Sequence of chain 2.A:
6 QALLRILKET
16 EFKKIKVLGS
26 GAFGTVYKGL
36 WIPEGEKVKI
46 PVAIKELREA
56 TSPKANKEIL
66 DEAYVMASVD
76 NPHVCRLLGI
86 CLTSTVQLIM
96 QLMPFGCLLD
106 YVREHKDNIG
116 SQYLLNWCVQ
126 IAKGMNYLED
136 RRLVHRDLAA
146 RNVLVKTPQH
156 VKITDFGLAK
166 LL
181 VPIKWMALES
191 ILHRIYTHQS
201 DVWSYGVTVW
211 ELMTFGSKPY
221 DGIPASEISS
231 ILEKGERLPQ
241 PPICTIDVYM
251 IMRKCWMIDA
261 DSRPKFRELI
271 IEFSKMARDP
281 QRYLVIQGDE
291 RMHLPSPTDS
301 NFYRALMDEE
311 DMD

A small-molecule ligand and the protein it binds are described below.
Small molecule (SMILES): O=C1c2ccccc2Nc2ccc(F)cc2N1Cc1ccccc1

Binding-site contacts:
Ligand atom C22 contacts residue LEU93 of chain 2.A at 3.2 Å (hydrophobic).
Ligand atom C20 contacts residue MET95 of chain 2.A at 3.5 Å (hydrophobic).
Ligand atom C23 contacts residue ILE94 of chain 2.A at 3.5 Å (hydrophobic).
Ligand atom C06 contacts residue ASP160 of chain 2.A at 3.7 Å.
Ligand atom C22 contacts residue ALA48 of chain 2.A at 3.3 Å (hydrophobic).
Ligand atom C09 contacts residue PHE161 of chain 2.A at 3.8 Å (hydrophobic).
Ligand atom F03 contacts residue LEU82 of chain 2.A at 3.4 Å.
Ligand atom F03 contacts residue ARG81 of chain 2.A at 3.2 Å.
Ligand atom C10 contacts residue LEU163 of chain 2.A at 3.6 Å (hydrophobic).
Ligand atom O16 contacts residue LEU163 of chain 2.A at 3.5 Å.
Ligand atom C14 contacts residue PHE161 of chain 2.A at 3.5 Å (hydrophobic).
Ligand atom C18 contacts residue ASP160 of chain 2.A at 3.0 Å.
Ligand atom F03 contacts residue MET95 of chain 2.A at 3.6 Å.
Ligand atom C19 contacts residue LYS50 of chain 2.A at 3.7 Å.
Ligand atom C05 contacts residue PHE161 of chain 2.A at 3.6 Å (hydrophobic).
Ligand atom N08 contacts residue PHE161 of chain 2.A at 3.0 Å (h-bond).
Ligand atom C02 contacts residue CYS80 of chain 2.A at 3.7 Å (hydrophobic).
Ligand atom C22 contacts residue MET95 of chain 2.A at 3.5 Å (hydrophobic).
Ligand atom C02 contacts residue LEU82 of chain 2.A at 3.8 Å (hydrophobic).
Ligand atom C20 contacts residue LYS50 of chain 2.A at 3.5 Å.
Ligand atom C04 contacts residue CYS80 of chain 2.A at 3.2 Å (hydrophobic).
Ligand atom N17 contacts residue ASP160 of chain 2.A at 3.4 Å (salt-bridge).
Ligand atom C19 contacts residue MET95 of chain 2.A at 3.6 Å (hydrophobic).
Ligand atom O16 contacts residue LEU93 of chain 2.A at 3.7 Å.
Ligand atom C23 contacts residue LEU93 of chain 2.A at 3.2 Å (hydrophobic).
Ligand atom C11 contacts residue LEU93 of chain 2.A at 3.3 Å (hydrophobic).
Ligand atom N08 contacts residue ASP160 of chain 2.A at 3.6 Å.
Ligand atom C11 contacts residue LEU163 of chain 2.A at 3.4 Å (hydrophobic).
Ligand atom C13 contacts residue MET71 of chain 2.A at 3.7 Å (hydrophobic).
Ligand atom C14 contacts residue MET71 of chain 2.A at 3.3 Å (hydrophobic).
Ligand atom C01 contacts residue MET95 of chain 2.A at 3.6 Å (hydrophobic).
Ligand atom C21 contacts residue LYS50 of chain 2.A at 3.4 Å.
Ligand atom C23 contacts residue MET95 of chain 2.A at 3.6 Å (hydrophobic).
Ligand atom C04 contacts residue PHE161 of chain 2.A at 3.5 Å (hydrophobic).
Ligand atom C18 contacts residue LYS50 of chain 2.A at 3.7 Å.
Ligand atom O16 contacts residue LYS50 of chain 2.A at 3.1 Å.
Ligand atom C22 contacts residue LYS50 of chain 2.A at 3.4 Å.
Ligand atom C21 contacts residue MET95 of chain 2.A at 3.5 Å (hydrophobic).
Ligand atom F03 contacts residue CYS80 of chain 2.A at 3.2 Å.
Ligand atom C24 contacts residue LEU93 of chain 2.A at 3.8 Å (hydrophobic).